Sequence of chain 17.A:
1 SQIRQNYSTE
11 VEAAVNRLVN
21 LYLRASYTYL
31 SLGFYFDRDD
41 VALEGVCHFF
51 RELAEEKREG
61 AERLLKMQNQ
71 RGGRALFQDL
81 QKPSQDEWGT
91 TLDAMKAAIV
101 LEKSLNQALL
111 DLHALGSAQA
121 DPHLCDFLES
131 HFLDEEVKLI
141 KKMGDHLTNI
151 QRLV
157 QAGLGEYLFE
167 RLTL

Sequence of chain 5.A:
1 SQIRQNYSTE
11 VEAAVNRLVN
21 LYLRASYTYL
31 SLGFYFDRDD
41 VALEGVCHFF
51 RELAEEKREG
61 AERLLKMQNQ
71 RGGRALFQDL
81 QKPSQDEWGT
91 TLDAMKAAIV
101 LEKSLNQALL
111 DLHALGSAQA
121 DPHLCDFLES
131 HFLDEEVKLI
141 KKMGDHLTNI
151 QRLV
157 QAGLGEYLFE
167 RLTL

Binding-site contacts:
Ligand atom FAC contacts residue LEU23 of chain 17.A at 2.9 Å.
Ligand atom CAJ contacts residue SER26 of chain 5.A at 4.2 Å.
Ligand atom FAF contacts residue SER26 of chain 5.A at 4.2 Å.
Ligand atom FAB contacts residue LEU30 of chain 17.A at 4.0 Å.
Ligand atom CAI contacts residue LEU23 of chain 17.A at 4.1 Å (hydrophobic).
Ligand atom CAG contacts residue DFE1 of chain 5.I at 1.0 Å.
Ligand atom CAA contacts residue LEU23 of chain 17.A at 4.3 Å (hydrophobic).
Ligand atom OAH contacts residue SER26 of chain 17.A at 3.9 Å.
Ligand atom FAC contacts residue SER26 of chain 17.A at 3.3 Å.
Ligand atom FAC contacts residue TYR27 of chain 17.A at 2.9 Å.
Ligand atom FAE contacts residue DFE1 of chain 5.I at 1.1 Å.
Ligand atom CAA contacts residue TYR27 of chain 17.A at 3.9 Å (hydrophobic).
Ligand atom OAH contacts residue DFE1 of chain 5.I at 0.8 Å.
Ligand atom FAD contacts residue LEU80 of chain 5.A at 3.6 Å.
Ligand atom CAG contacts residue LEU23 of chain 17.A at 4.2 Å (hydrophobic).
Ligand atom FAC contacts residue DFE1 of chain 5.I at 1.7 Å.
Ligand atom FAD contacts residue LEU23 of chain 5.A at 3.5 Å.
Ligand atom FAF contacts residue TYR27 of chain 5.A at 4.1 Å.
Ligand atom FAD contacts residue TYR27 of chain 5.A at 4.4 Å.
Ligand atom CAI contacts residue TYR27 of chain 17.A at 3.6 Å (hydrophobic).
Ligand atom FAE contacts residue ARG58 of chain 5.A at 4.3 Å.
Ligand atom FAF contacts residue DFE1 of chain 5.I at 1.3 Å.
Ligand atom CAA contacts residue DFE1 of chain 5.I at 1.9 Å.
Ligand atom FAB contacts residue DFE1 of chain 5.I at 1.6 Å.
Ligand atom CAI contacts residue DFE1 of chain 5.I at 1.4 Å.
Ligand atom CAA contacts residue ALA54 of chain 17.A at 4.1 Å (hydrophobic).
Ligand atom FAE contacts residue SER26 of chain 5.A at 3.3 Å.
Ligand atom CAA contacts residue ARG58 of chain 17.A at 3.9 Å.
Ligand atom FAB contacts residue TYR27 of chain 17.A at 3.4 Å.
Ligand atom CAA contacts residue SER26 of chain 17.A at 1.5 Å.
Ligand atom CAI contacts residue SER26 of chain 17.A at 2.8 Å.
Ligand atom FAD contacts residue DFE1 of chain 5.I at 1.4 Å.
Ligand atom FAB contacts residue SER26 of chain 17.A at 3.2 Å.
Ligand atom CAJ contacts residue DFE1 of chain 5.I at 0.8 Å.
Ligand atom FAF contacts residue LEU23 of chain 17.A at 4.3 Å.
Ligand atom FAE contacts residue LEU23 of chain 5.A at 4.3 Å.

The small molecule below binds the protein below.
Small molecule (SMILES): CC(F)(F)OCC(F)(F)F